The protein below binds the small molecule below.
Small molecule (SMILES): CC(=O)N[C@@H]1[C@@H](O)[C@H](O)[C@@H](CO)O[C@H]1O

Sequence of chain 1.A:
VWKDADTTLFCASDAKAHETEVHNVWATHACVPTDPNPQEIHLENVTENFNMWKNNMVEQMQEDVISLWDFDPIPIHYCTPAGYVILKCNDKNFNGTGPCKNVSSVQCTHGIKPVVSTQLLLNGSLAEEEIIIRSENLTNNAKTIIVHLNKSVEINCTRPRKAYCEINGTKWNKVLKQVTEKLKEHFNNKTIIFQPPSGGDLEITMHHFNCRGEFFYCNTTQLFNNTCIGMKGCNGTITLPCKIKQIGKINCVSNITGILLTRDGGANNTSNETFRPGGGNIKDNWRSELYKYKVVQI

Binding-site contacts:
Ligand atom C1 contacts residue ASN163 of chain 1.A at 4.0 Å.
Ligand atom C1 contacts residue ASN160 of chain 1.A at 1.4 Å.
Ligand atom C2 contacts residue ASN160 of chain 1.A at 2.5 Å.
Ligand atom C4 contacts residue ASN160 of chain 1.A at 4.2 Å.
Ligand atom O5 contacts residue ASN160 of chain 1.A at 2.4 Å (h-bond).
Ligand atom O5 contacts residue THR162 of chain 1.A at 3.6 Å (h-bond).
Ligand atom C7 contacts residue ASN160 of chain 1.A at 3.8 Å.
Ligand atom O7 contacts residue ASN160 of chain 1.A at 4.3 Å.
Ligand atom C2 contacts residue THR162 of chain 1.A at 4.5 Å.
Ligand atom N2 contacts residue ASN160 of chain 1.A at 2.9 Å (h-bond).
Ligand atom C3 contacts residue ASN160 of chain 1.A at 3.8 Å.
Ligand atom C1 contacts residue THR162 of chain 1.A at 3.2 Å.
Ligand atom O5 contacts residue ASN163 of chain 1.A at 3.4 Å.
Ligand atom C5 contacts residue ASN160 of chain 1.A at 3.7 Å.
Ligand atom C5 contacts residue THR162 of chain 1.A at 3.8 Å.